The small molecule below binds the protein below.
Small molecule (SMILES): CC(=O)N[C@@H]1[C@@H](O)[C@H](O)[C@@H](CO)O[C@H]1O

Sequence of chain 1.A:
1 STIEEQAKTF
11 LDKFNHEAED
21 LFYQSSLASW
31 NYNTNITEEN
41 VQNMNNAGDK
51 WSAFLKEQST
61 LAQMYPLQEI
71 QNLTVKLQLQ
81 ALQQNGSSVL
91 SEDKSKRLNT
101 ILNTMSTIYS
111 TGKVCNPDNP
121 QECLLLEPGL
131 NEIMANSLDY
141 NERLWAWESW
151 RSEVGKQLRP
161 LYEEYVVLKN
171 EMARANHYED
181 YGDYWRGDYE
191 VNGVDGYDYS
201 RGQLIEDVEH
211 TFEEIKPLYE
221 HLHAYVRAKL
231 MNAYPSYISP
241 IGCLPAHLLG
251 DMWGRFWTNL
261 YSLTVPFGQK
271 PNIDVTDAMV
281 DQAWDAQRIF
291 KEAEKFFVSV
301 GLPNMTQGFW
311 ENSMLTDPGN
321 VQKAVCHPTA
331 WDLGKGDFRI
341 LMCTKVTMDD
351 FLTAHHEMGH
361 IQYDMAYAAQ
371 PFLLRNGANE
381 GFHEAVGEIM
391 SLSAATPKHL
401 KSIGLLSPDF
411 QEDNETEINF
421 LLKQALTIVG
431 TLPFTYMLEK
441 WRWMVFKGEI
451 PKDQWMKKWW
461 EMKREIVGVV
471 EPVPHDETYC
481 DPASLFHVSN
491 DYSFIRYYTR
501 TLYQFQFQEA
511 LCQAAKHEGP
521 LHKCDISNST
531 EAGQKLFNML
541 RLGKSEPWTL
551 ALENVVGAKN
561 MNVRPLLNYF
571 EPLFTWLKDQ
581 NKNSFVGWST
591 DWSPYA

Binding-site contacts:
Ligand atom C7 contacts residue THR37 of chain 1.A at 4.3 Å.
Ligand atom O7 contacts residue THR37 of chain 1.A at 4.4 Å.
Ligand atom O6 contacts residue GLN322 of chain 1.A at 3.7 Å.
Ligand atom C2 contacts residue ASN35 of chain 1.A at 2.5 Å.
Ligand atom C8 contacts residue THR37 of chain 1.A at 4.4 Å.
Ligand atom O6 contacts residue VAL321 of chain 1.A at 3.9 Å.
Ligand atom N2 contacts residue ASN35 of chain 1.A at 2.9 Å (h-bond).
Ligand atom C5 contacts residue GLN322 of chain 1.A at 4.3 Å.
Ligand atom C5 contacts residue ASN35 of chain 1.A at 3.7 Å.
Ligand atom O5 contacts residue ASN35 of chain 1.A at 2.4 Å (h-bond).
Ligand atom C1 contacts residue ASN35 of chain 1.A at 1.4 Å.
Ligand atom C6 contacts residue ASN35 of chain 1.A at 4.4 Å.
Ligand atom C7 contacts residue ASN35 of chain 1.A at 4.0 Å.
Ligand atom C3 contacts residue ASN35 of chain 1.A at 3.8 Å.
Ligand atom O5 contacts residue GLN322 of chain 1.A at 3.9 Å.
Ligand atom C8 contacts residue ASN40 of chain 1.A at 4.1 Å.
Ligand atom C6 contacts residue GLN322 of chain 1.A at 3.2 Å.
Ligand atom C4 contacts residue ASN35 of chain 1.A at 4.3 Å.